Sequence of chain 1.B:
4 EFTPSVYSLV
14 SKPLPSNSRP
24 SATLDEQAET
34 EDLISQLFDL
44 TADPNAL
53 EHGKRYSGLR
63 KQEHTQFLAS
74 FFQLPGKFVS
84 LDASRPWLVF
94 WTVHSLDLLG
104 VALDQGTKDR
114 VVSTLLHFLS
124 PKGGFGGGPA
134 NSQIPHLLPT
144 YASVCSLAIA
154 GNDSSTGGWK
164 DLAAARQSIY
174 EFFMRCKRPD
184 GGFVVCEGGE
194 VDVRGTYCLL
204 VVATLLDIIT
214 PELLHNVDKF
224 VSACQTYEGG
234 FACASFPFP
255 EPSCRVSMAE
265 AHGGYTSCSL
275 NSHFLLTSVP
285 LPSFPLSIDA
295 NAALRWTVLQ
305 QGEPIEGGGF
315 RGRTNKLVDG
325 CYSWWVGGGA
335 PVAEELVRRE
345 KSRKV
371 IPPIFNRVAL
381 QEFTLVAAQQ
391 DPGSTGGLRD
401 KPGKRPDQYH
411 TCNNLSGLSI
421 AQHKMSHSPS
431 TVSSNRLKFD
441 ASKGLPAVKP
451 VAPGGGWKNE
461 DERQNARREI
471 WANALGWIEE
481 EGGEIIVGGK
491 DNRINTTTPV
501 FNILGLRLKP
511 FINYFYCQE

Binding-site contacts:
Ligand atom CAN contacts residue ASP491 of chain 1.B at 3.6 Å.
Ligand atom CAM contacts residue LYS490 of chain 1.B at 4.3 Å.
Ligand atom CAM contacts residue ASP491 of chain 1.B at 3.4 Å.
Ligand atom OAB contacts residue LYS490 of chain 1.B at 3.5 Å.
Ligand atom CAJ contacts residue ASP491 of chain 1.B at 3.4 Å.
Ligand atom OAD contacts residue LYS490 of chain 1.B at 3.0 Å (salt-bridge).
Ligand atom CAI contacts residue TYR58 of chain 1.B at 3.2 Å (hydrophobic).
Ligand atom CAG contacts residue TYR58 of chain 1.B at 3.9 Å (hydrophobic).
Ligand atom CAN contacts residue TYR58 of chain 1.B at 4.0 Å (hydrophobic).
Ligand atom OAC contacts residue ASP491 of chain 1.B at 2.9 Å (salt-bridge).
Ligand atom CAH contacts residue ASP491 of chain 1.B at 3.8 Å.
Ligand atom CAI contacts residue ASP491 of chain 1.B at 3.9 Å.
Ligand atom SAO contacts residue LYS490 of chain 1.B at 3.9 Å.
Ligand atom NAL contacts residue TYR58 of chain 1.B at 4.5 Å.
Ligand atom OAD contacts residue GLY489 of chain 1.B at 3.2 Å.
Ligand atom OAC contacts residue LYS490 of chain 1.B at 3.5 Å (salt-bridge).
Ligand atom NAL contacts residue ASP491 of chain 1.B at 2.6 Å (salt-bridge).
Ligand atom OAC contacts residue GLY489 of chain 1.B at 4.0 Å.

This protein binds this small molecule.
Small molecule (SMILES): O=S(=O)(O)CC(O)CNC1CCCCC1